Binding-site contacts:
Ligand atom C4 contacts residue PHE112 of chain 1.J at 3.8 Å (hydrophobic).
Ligand atom O2 contacts residue TYR182 of chain 1.J at 4.2 Å.
Ligand atom O5 contacts residue ALA180 of chain 1.J at 3.9 Å.
Ligand atom O3 contacts residue PHE112 of chain 1.J at 4.2 Å.
Ligand atom O6 contacts residue PHE112 of chain 1.J at 3.7 Å.
Ligand atom C5 contacts residue LEU178 of chain 1.J at 4.3 Å (hydrophobic).
Ligand atom C1 contacts residue GLY179 of chain 1.J at 3.6 Å.
Ligand atom C2 contacts residue PHE112 of chain 1.J at 4.0 Å (hydrophobic).
Ligand atom O5 contacts residue LEU178 of chain 1.J at 3.8 Å.
Ligand atom C5 contacts residue PHE211 of chain 1.J at 4.5 Å (hydrophobic).
Ligand atom C6 contacts residue PHE211 of chain 1.J at 4.0 Å (hydrophobic).
Ligand atom O2 contacts residue GLY111 of chain 1.J at 3.8 Å.
Ligand atom O5 contacts residue GLY179 of chain 1.J at 3.4 Å.
Ligand atom O6 contacts residue GLY179 of chain 1.J at 4.4 Å.
Ligand atom O5 contacts residue PHE211 of chain 1.J at 4.3 Å.
Ligand atom C4 contacts residue PHE211 of chain 1.J at 3.9 Å (hydrophobic).
Ligand atom O3 contacts residue GLY111 of chain 1.J at 3.6 Å.
Ligand atom O3 contacts residue PHE211 of chain 1.J at 4.3 Å.
Ligand atom O4 contacts residue PHE211 of chain 1.J at 3.9 Å.
Ligand atom C6 contacts residue ALA180 of chain 1.J at 4.4 Å (hydrophobic).
Ligand atom O5 contacts residue TYR182 of chain 1.J at 3.6 Å.
Ligand atom C6 contacts residue LEU178 of chain 1.J at 3.7 Å (hydrophobic).
Ligand atom O6 contacts residue ALA180 of chain 1.J at 4.2 Å.
Ligand atom C2 contacts residue TYR182 of chain 1.J at 3.6 Å (hydrophobic).
Ligand atom O6 contacts residue LEU178 of chain 1.J at 2.9 Å (h-bond).
Ligand atom C2 contacts residue GLY179 of chain 1.J at 4.1 Å.
Ligand atom C3 contacts residue PHE112 of chain 1.J at 4.2 Å (hydrophobic).
Ligand atom C1 contacts residue TYR182 of chain 1.J at 3.5 Å (hydrophobic).

Sequence of chain 1.J:
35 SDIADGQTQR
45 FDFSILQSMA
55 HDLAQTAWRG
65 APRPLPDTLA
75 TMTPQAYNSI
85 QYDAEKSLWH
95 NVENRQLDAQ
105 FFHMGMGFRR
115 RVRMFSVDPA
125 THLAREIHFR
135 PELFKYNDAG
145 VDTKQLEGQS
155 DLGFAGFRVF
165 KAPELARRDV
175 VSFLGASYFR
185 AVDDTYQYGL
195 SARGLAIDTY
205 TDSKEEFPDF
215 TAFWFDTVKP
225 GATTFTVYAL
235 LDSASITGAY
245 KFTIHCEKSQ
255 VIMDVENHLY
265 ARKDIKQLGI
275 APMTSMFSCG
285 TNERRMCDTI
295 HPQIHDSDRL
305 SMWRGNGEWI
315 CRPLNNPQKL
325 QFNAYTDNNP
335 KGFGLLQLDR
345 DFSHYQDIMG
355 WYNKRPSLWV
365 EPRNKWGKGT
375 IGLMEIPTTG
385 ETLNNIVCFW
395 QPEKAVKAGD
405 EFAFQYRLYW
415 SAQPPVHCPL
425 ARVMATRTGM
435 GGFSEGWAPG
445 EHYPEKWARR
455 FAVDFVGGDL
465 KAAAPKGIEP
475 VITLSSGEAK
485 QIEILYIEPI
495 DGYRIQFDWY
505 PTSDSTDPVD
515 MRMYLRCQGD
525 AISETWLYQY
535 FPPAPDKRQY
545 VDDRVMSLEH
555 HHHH

A protein and the small-molecule ligand that binds it are described below.
Small molecule (SMILES): OC[C@H]1O[C@H](O[C@H]2O[C@H](CO)[C@@H](O)[C@H](O)[C@H]2O)[C@H](O)[C@@H](O)[C@@H]1O